Sequence of chain 1.A:
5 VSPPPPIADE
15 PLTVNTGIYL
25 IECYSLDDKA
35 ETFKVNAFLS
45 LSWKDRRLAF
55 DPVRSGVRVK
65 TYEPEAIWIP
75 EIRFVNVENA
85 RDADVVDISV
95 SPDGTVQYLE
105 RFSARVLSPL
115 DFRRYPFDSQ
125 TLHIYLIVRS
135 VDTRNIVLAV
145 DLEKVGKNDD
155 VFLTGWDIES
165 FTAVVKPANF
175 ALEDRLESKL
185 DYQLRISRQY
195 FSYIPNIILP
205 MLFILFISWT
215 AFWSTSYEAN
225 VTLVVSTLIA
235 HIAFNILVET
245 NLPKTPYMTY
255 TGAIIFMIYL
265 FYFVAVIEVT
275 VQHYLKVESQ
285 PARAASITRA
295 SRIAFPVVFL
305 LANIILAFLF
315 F

This small molecule binds to this protein.
Small molecule (SMILES): CC=CC(=O)O

Sequence of chain 1.B:
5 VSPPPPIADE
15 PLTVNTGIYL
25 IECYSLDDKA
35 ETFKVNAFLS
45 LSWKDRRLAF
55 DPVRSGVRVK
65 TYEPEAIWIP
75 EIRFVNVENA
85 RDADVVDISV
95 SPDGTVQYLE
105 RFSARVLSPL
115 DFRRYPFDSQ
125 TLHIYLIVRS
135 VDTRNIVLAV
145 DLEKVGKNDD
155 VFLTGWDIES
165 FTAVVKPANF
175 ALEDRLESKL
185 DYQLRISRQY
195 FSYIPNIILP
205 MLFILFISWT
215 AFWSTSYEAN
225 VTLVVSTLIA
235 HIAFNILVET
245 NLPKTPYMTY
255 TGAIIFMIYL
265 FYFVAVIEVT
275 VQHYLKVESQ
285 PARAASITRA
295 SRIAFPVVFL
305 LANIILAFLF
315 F

Binding-site contacts:
Ligand atom C2 contacts residue VAL79 of chain 1.B at 4.0 Å (hydrophobic).
Ligand atom C3 contacts residue PHE174 of chain 1.B at 4.2 Å (hydrophobic).
Ligand atom C4 contacts residue ASN152 of chain 1.A at 3.7 Å.
Ligand atom C1 contacts residue ILE25 of chain 1.A at 4.4 Å (hydrophobic).
Ligand atom C1 contacts residue PHE42 of chain 1.A at 3.9 Å (hydrophobic).
Ligand atom C4 contacts residue VAL79 of chain 1.B at 4.3 Å (hydrophobic).
Ligand atom O2 contacts residue PHE42 of chain 1.A at 4.3 Å.
Ligand atom O1 contacts residue ILE131 of chain 1.B at 4.5 Å.
Ligand atom O2 contacts residue ARG77 of chain 1.B at 4.2 Å.
Ligand atom C1 contacts residue LEU176 of chain 1.B at 4.5 Å (hydrophobic).
Ligand atom O1 contacts residue PHE42 of chain 1.A at 3.5 Å.
Ligand atom C3 contacts residue VAL79 of chain 1.B at 4.2 Å (hydrophobic).
Ligand atom C2 contacts residue ILE25 of chain 1.A at 4.0 Å (hydrophobic).
Ligand atom C1 contacts residue GLU181 of chain 1.B at 4.0 Å.
Ligand atom C2 contacts residue LEU176 of chain 1.B at 4.2 Å (hydrophobic).
Ligand atom C1 contacts residue ILE131 of chain 1.B at 4.3 Å (hydrophobic).
Ligand atom C3 contacts residue ILE131 of chain 1.B at 4.0 Å (hydrophobic).
Ligand atom O1 contacts residue ARG105 of chain 1.A at 3.8 Å.
Ligand atom O2 contacts residue LEU176 of chain 1.B at 4.4 Å.
Ligand atom O2 contacts residue GLU181 of chain 1.B at 3.0 Å (salt-bridge).
Ligand atom C4 contacts residue LEU176 of chain 1.B at 4.5 Å (hydrophobic).
Ligand atom O2 contacts residue ILE131 of chain 1.B at 3.3 Å.
Ligand atom O1 contacts residue GLU181 of chain 1.B at 4.5 Å.
Ligand atom C3 contacts residue LEU176 of chain 1.B at 4.0 Å (hydrophobic).
Ligand atom C4 contacts residue PHE174 of chain 1.B at 4.3 Å (hydrophobic).
Ligand atom O1 contacts residue ILE25 of chain 1.A at 3.6 Å.
Ligand atom O1 contacts residue ARG77 of chain 1.B at 4.3 Å.